A protein and the small-molecule ligand that binds it are described below.
Small molecule (SMILES): CC(=O)N[C@@H]1[C@@H](O[C@@H]2O[C@H](CO)[C@H](O)[C@H](O[C@]3(C(=O)O)C[C@H](O)[C@@H](NC(C)=O)[C@H]([C@H](O)[C@H](O)CO)O3)[C@H]2O)[C@H](O)[C@@H](CO[C@]2(C(=O)O)C[C@H](O)[C@@H](NC(C)=O)[C@H]([C@H](O)[C@H](O)CO)O2)O[C@H]1O

Sequence of chain 26.F:
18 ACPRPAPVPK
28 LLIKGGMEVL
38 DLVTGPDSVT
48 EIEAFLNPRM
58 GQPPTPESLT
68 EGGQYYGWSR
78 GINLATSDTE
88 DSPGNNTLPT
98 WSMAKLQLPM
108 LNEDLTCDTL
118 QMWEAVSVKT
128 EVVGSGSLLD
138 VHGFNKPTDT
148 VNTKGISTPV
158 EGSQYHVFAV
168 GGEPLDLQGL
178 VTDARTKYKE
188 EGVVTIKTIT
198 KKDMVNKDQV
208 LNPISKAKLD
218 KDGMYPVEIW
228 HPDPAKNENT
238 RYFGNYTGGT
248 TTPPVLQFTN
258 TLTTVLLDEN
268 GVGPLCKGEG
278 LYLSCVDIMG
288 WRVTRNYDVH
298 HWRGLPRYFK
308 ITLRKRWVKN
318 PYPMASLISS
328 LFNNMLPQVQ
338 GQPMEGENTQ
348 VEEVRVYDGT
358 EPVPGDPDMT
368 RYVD

Sequence of chain 27.F:
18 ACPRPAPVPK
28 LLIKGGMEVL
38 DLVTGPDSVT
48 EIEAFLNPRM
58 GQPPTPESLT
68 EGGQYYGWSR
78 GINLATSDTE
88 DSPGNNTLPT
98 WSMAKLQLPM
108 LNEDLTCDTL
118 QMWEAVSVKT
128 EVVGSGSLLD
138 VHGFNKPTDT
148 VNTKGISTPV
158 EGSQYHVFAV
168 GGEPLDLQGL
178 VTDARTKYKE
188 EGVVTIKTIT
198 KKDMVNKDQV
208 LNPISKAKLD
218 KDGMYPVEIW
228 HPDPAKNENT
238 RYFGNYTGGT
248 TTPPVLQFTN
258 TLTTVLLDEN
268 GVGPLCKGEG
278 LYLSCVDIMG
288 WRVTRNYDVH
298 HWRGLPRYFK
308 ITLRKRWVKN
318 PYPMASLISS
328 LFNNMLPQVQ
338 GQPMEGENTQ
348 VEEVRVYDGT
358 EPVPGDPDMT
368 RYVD

Binding-site contacts:
Ligand atom C1 contacts residue ARG77 of chain 27.F at 3.1 Å.
Ligand atom C3 contacts residue GLY78 of chain 27.F at 3.9 Å.
Ligand atom C1 contacts residue SER89 of chain 27.F at 4.2 Å.
Ligand atom O4 contacts residue HIS298 of chain 27.F at 3.0 Å (h-bond).
Ligand atom O4 contacts residue TYR72 of chain 27.F at 3.8 Å.
Ligand atom C2 contacts residue GLY78 of chain 27.F at 4.1 Å.
Ligand atom C4 contacts residue TYR72 of chain 27.F at 3.4 Å (hydrophobic).
Ligand atom O4 contacts residue ILE79 of chain 27.F at 3.6 Å (h-bond).
Ligand atom O1A contacts residue GLY78 of chain 27.F at 3.7 Å.
Ligand atom C11 contacts residue ASP85 of chain 26.F at 4.2 Å.
Ligand atom O1A contacts residue ARG77 of chain 27.F at 3.0 Å (salt-bridge).
Ligand atom O8 contacts residue GLU87 of chain 27.F at 3.9 Å.
Ligand atom C1 contacts residue TYR72 of chain 27.F at 4.0 Å (hydrophobic).
Ligand atom C3 contacts residue GLY78 of chain 27.F at 4.1 Å.
Ligand atom C6 contacts residue TYR72 of chain 27.F at 3.8 Å (hydrophobic).
Ligand atom C10 contacts residue TYR72 of chain 27.F at 4.1 Å (hydrophobic).
Ligand atom O3 contacts residue VAL296 of chain 27.F at 4.3 Å.
Ligand atom O1A contacts residue SER89 of chain 27.F at 4.1 Å.
Ligand atom O6 contacts residue ASN93 of chain 27.F at 3.0 Å (h-bond).
Ligand atom C4 contacts residue HIS298 of chain 27.F at 4.0 Å.
Ligand atom O8 contacts residue TYR72 of chain 27.F at 3.9 Å.
Ligand atom C5 contacts residue ASN93 of chain 27.F at 4.1 Å.
Ligand atom N5 contacts residue TYR72 of chain 27.F at 3.0 Å (h-bond).
Ligand atom O1A contacts residue TYR72 of chain 27.F at 3.1 Å.
Ligand atom C3 contacts residue VAL296 of chain 27.F at 3.7 Å (hydrophobic).
Ligand atom C6 contacts residue ASN93 of chain 27.F at 3.1 Å.
Ligand atom O1B contacts residue SER89 of chain 27.F at 3.5 Å (h-bond).
Ligand atom C3 contacts residue ARG77 of chain 27.F at 4.1 Å.
Ligand atom C1 contacts residue GLY78 of chain 27.F at 4.1 Å.
Ligand atom C4 contacts residue GLY78 of chain 27.F at 3.4 Å.
Ligand atom O4 contacts residue THR291 of chain 27.F at 3.4 Å.
Ligand atom C3 contacts residue HIS298 of chain 27.F at 4.1 Å.
Ligand atom C5 contacts residue TYR72 of chain 27.F at 3.5 Å (hydrophobic).
Ligand atom O3 contacts residue GLY78 of chain 27.F at 3.6 Å.
Ligand atom C6 contacts residue ARG77 of chain 27.F at 4.3 Å.
Ligand atom O1B contacts residue ARG77 of chain 27.F at 2.5 Å (salt-bridge).
Ligand atom C8 contacts residue ARG77 of chain 27.F at 4.1 Å.
Ligand atom O8 contacts residue ARG77 of chain 27.F at 3.1 Å (salt-bridge).
Ligand atom O4 contacts residue ASN80 of chain 27.F at 4.0 Å.
Ligand atom O4 contacts residue GLY78 of chain 27.F at 3.2 Å.